Binding-site contacts:
Ligand atom C3 contacts residue VAL482 of chain 1.B at 3.6 Å (hydrophobic).
Ligand atom O3 contacts residue CYS531 of chain 1.B at 4.0 Å.
Ligand atom O1 contacts residue PRO483 of chain 1.B at 3.7 Å.
Ligand atom C3 contacts residue CYS531 of chain 1.B at 3.1 Å (hydrophobic).
Ligand atom O1 contacts residue CSO528 of chain 1.B at 3.6 Å.
Ligand atom C1 contacts residue VAL482 of chain 1.B at 3.7 Å (hydrophobic).
Ligand atom C3 contacts residue ALA459 of chain 1.B at 4.1 Å (hydrophobic).
Ligand atom C2 contacts residue ARG461 of chain 1.B at 3.2 Å.
Ligand atom O3 contacts residue THR69 of chain 1.B at 3.9 Å.
Ligand atom FE contacts residue CYS66 of chain 1.B at 2.3 Å.
Ligand atom C1 contacts residue ARG461 of chain 1.B at 3.6 Å.
Ligand atom O3 contacts residue CYS66 of chain 1.B at 4.0 Å.
Ligand atom NI contacts residue CYS63 of chain 1.B at 2.2 Å.
Ligand atom N2 contacts residue ARG461 of chain 1.B at 2.9 Å (salt-bridge).
Ligand atom NI contacts residue CYS66 of chain 1.B at 2.2 Å.
Ligand atom O3 contacts residue VAL482 of chain 1.B at 3.5 Å.
Ligand atom C3 contacts residue PRO483 of chain 1.B at 3.8 Å (hydrophobic).
Ligand atom C1 contacts residue SER484 of chain 1.B at 3.6 Å.
Ligand atom NI contacts residue CSO528 of chain 1.B at 2.1 Å.
Ligand atom O1 contacts residue ARG461 of chain 1.B at 3.6 Å.
Ligand atom O3 contacts residue ALA459 of chain 1.B at 3.8 Å.
Ligand atom NI contacts residue CYS531 of chain 1.B at 2.5 Å.
Ligand atom FE contacts residue CYS531 of chain 1.B at 2.3 Å.
Ligand atom C1 contacts residue PRO483 of chain 1.B at 3.8 Å (hydrophobic).
Ligand atom C3 contacts residue THR69 of chain 1.B at 3.9 Å.
Ligand atom O1 contacts residue SER484 of chain 1.B at 2.6 Å (h-bond).
Ligand atom O1 contacts residue CYS531 of chain 1.B at 3.4 Å.
Ligand atom N2 contacts residue ALA459 of chain 1.B at 3.4 Å.
Ligand atom C1 contacts residue CYS531 of chain 1.B at 3.0 Å (hydrophobic).
Ligand atom N2 contacts residue CYS66 of chain 1.B at 3.5 Å.
Ligand atom C3 contacts residue HIS70 of chain 1.B at 3.4 Å.
Ligand atom C2 contacts residue ALA459 of chain 1.B at 3.9 Å (hydrophobic).
Ligand atom O3 contacts residue PRO483 of chain 1.B at 3.3 Å.
Ligand atom O3 contacts residue HIS70 of chain 1.B at 3.5 Å (h-bond).
Ligand atom C2 contacts residue CYS66 of chain 1.B at 3.1 Å (hydrophobic).
Ligand atom C3 contacts residue CYS66 of chain 1.B at 3.1 Å (hydrophobic).
Ligand atom C1 contacts residue CSO528 of chain 1.B at 3.6 Å.
Ligand atom N2 contacts residue PRO460 of chain 1.B at 3.5 Å (h-bond).
Ligand atom O1 contacts residue VAL482 of chain 1.B at 3.9 Å.
Ligand atom O3 contacts residue LEU464 of chain 1.B at 3.4 Å.

The protein below binds the small molecule below.
Small molecule (SMILES): N#C[Fe]([Ni])(C=O)C=O

Sequence of chain 1.B:
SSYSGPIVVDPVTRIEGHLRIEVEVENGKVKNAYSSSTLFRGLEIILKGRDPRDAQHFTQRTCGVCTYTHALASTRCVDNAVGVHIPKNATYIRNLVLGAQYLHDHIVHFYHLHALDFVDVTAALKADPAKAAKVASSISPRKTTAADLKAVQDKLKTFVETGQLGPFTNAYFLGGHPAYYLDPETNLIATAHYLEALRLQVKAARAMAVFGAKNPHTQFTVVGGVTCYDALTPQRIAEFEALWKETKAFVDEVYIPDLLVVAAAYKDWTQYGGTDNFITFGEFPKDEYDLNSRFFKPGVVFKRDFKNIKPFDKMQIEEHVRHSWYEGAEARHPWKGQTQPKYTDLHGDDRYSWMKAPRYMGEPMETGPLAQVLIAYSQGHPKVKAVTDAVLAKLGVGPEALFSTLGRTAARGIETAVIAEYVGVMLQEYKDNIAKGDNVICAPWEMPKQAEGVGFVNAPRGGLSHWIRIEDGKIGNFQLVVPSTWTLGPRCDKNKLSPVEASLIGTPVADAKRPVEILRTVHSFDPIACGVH